Binding-site contacts:
Ligand atom C2 contacts residue HIS103 of chain 1.B at 3.7 Å.
Ligand atom O2A contacts residue HIS121 of chain 1.B at 3.3 Å.
Ligand atom O2A contacts residue HIS98 of chain 1.B at 3.0 Å (h-bond).
Ligand atom C6 contacts residue HIS103 of chain 1.B at 3.5 Å.
Ligand atom C2' contacts residue TYR262 of chain 1.B at 3.5 Å (hydrophobic).
Ligand atom C5 contacts residue HIS258 of chain 1.B at 3.7 Å.
Ligand atom O2A contacts residue HIS103 of chain 1.B at 3.2 Å (h-bond).
Ligand atom O2G contacts residue TYR203 of chain 1.B at 2.6 Å (h-bond).
Ligand atom C4' contacts residue ARG52 of chain 1.B at 3.7 Å.
Ligand atom C3' contacts residue TYR203 of chain 1.B at 3.7 Å (hydrophobic).
Ligand atom O2G contacts residue ARG254 of chain 1.B at 3.0 Å (salt-bridge).
Ligand atom O3G contacts residue LYS200 of chain 1.B at 3.0 Å (salt-bridge).
Ligand atom O4' contacts residue HIS103 of chain 1.B at 3.0 Å (h-bond).
Ligand atom O1A contacts residue ASP199 of chain 1.B at 3.3 Å (salt-bridge).
Ligand atom C2' contacts residue LEU38 of chain 1.B at 3.8 Å (hydrophobic).
Ligand atom C1' contacts residue HIS103 of chain 1.B at 3.7 Å.
Ligand atom O3' contacts residue TYR203 of chain 1.B at 3.5 Å.
Ligand atom O2 contacts residue LEU38 of chain 1.B at 3.6 Å.
Ligand atom C4 contacts residue GLN263 of chain 1.B at 3.8 Å.
Ligand atom O3' contacts residue ASP207 of chain 1.B at 2.7 Å (salt-bridge).
Ligand atom C3' contacts residue ASP207 of chain 1.B at 3.6 Å.
Ligand atom O3A contacts residue ASP199 of chain 1.B at 3.4 Å (salt-bridge).
Ligand atom O5' contacts residue HIS103 of chain 1.B at 3.0 Å (h-bond).
Ligand atom N3 contacts residue TYR262 of chain 1.B at 3.8 Å.
Ligand atom O2B contacts residue HIS103 of chain 1.B at 3.3 Å.
Ligand atom O3A contacts residue ARG94 of chain 1.B at 3.2 Å (salt-bridge).
Ligand atom C5' contacts residue TYR203 of chain 1.B at 3.6 Å (hydrophobic).
Ligand atom O1A contacts residue ARG52 of chain 1.B at 3.0 Å (salt-bridge).
Ligand atom O1G contacts residue ARG254 of chain 1.B at 3.4 Å (salt-bridge).
Ligand atom O2A contacts residue ARG52 of chain 1.B at 3.7 Å.
Ligand atom O1A contacts residue ASN95 of chain 1.B at 3.8 Å.
Ligand atom O1B contacts residue ARG94 of chain 1.B at 3.5 Å (salt-bridge).
Ligand atom N1 contacts residue HIS103 of chain 1.B at 3.3 Å.
Ligand atom O3' contacts residue LEU38 of chain 1.B at 3.8 Å.
Ligand atom O4' contacts residue ARG52 of chain 1.B at 3.1 Å (salt-bridge).
Ligand atom PA contacts residue ARG52 of chain 1.B at 3.8 Å.
Ligand atom O3' contacts residue GLN37 of chain 1.B at 3.1 Å (h-bond).
Ligand atom O2B contacts residue HIS121 of chain 1.B at 3.8 Å.
Ligand atom PA contacts residue HIS103 of chain 1.B at 3.7 Å.
Ligand atom N4 contacts residue GLN263 of chain 1.B at 2.9 Å (h-bond).

Sequence of chain 1.B:
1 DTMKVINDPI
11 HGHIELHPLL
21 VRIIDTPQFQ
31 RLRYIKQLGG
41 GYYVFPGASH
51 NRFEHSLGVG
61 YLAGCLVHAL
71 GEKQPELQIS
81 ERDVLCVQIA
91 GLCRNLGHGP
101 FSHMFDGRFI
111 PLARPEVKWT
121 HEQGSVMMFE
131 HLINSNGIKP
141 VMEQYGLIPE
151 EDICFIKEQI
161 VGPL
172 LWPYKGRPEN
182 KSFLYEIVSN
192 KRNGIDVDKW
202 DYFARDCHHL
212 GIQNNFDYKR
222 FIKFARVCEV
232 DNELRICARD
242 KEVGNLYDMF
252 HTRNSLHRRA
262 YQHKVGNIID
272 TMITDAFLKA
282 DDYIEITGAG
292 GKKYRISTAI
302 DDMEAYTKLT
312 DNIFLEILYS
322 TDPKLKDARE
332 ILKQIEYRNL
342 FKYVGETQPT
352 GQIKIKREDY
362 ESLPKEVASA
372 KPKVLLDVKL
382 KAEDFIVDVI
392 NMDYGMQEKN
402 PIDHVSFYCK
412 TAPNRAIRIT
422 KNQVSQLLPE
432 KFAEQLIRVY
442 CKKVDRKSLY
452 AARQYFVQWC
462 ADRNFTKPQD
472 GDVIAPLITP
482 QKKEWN

The small molecule below binds the protein below.
Small molecule (SMILES): Nc1ccn([C@H]2C[C@H](O)[C@@H](CO[P](=O)(O)O[P](=O)(O)OP(=O)(O)O)O2)c(=O)n1